This protein binds this small molecule.
Small molecule (SMILES): C/C=C/CCCO[C@@H]1O[C@H](CO)[C@H](O)[C@H](O)[C@H]1O[C@@H]1O[C@@H](C)[C@@H](O)[C@@H](O)[C@@H]1O

Sequence of chain 1.A:
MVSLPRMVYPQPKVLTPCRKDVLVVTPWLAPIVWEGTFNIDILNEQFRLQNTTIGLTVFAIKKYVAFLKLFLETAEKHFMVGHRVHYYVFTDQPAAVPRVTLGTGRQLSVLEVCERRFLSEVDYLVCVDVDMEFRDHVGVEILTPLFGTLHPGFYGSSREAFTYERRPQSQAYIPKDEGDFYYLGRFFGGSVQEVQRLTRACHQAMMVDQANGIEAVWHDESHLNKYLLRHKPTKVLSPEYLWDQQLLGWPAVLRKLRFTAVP

Binding-site contacts:
Ligand atom O6 contacts residue PHE174 of chain 1.A at 3.4 Å.
Ligand atom C3 contacts residue ASP264 of chain 1.A at 4.1 Å.
Ligand atom C1 contacts residue UDP1 of chain 1.G at 3.5 Å.
Ligand atom O3 contacts residue ASP264 of chain 1.A at 3.7 Å.
Ligand atom C6 contacts residue THR183 of chain 1.A at 3.4 Å.
Ligand atom C3 contacts residue TRP238 of chain 1.A at 3.8 Å (hydrophobic).
Ligand atom C2 contacts residue HIS171 of chain 1.A at 3.8 Å.
Ligand atom C6 contacts residue TYR202 of chain 1.A at 3.7 Å (hydrophobic).
Ligand atom C4 contacts residue TRP238 of chain 1.A at 3.6 Å (hydrophobic).
Ligand atom C4' contacts residue GLY173 of chain 1.A at 3.9 Å.
Ligand atom O4 contacts residue GLU241 of chain 1.A at 2.6 Å (salt-bridge).
Ligand atom C6 contacts residue PRO172 of chain 1.A at 3.9 Å (hydrophobic).
Ligand atom O1 contacts residue HIS171 of chain 1.A at 3.4 Å (h-bond).
Ligand atom O5 contacts residue PHE174 of chain 1.A at 3.8 Å.
Ligand atom C6 contacts residue TRP238 of chain 1.A at 3.4 Å (hydrophobic).
Ligand atom C5 contacts residue GLU241 of chain 1.A at 4.1 Å.
Ligand atom C1 contacts residue HIS171 of chain 1.A at 3.8 Å.
Ligand atom O2 contacts residue UDP1 of chain 1.G at 2.9 Å (h-bond).
Ligand atom C1 contacts residue ARG206 of chain 1.A at 3.9 Å.
Ligand atom O4 contacts residue ASP264 of chain 1.A at 2.6 Å (salt-bridge).
Ligand atom C2 contacts residue UDP1 of chain 1.G at 3.4 Å.
Ligand atom O3 contacts residue UDP1 of chain 1.G at 3.1 Å (h-bond).
Ligand atom C4 contacts residue ASP264 of chain 1.A at 3.2 Å.
Ligand atom C4 contacts residue HIS171 of chain 1.A at 3.9 Å.
Ligand atom C6 contacts residue HIS171 of chain 1.A at 4.1 Å.
Ligand atom C5 contacts residue HIS171 of chain 1.A at 3.9 Å.
Ligand atom O4 contacts residue HIS171 of chain 1.A at 2.9 Å.
Ligand atom C6 contacts residue PHE174 of chain 1.A at 4.0 Å (hydrophobic).
Ligand atom C3 contacts residue LEU267 of chain 1.A at 3.8 Å (hydrophobic).
Ligand atom C4 contacts residue GLU241 of chain 1.A at 3.4 Å.
Ligand atom O6 contacts residue THR183 of chain 1.A at 2.8 Å (h-bond).
Ligand atom O5 contacts residue HIS171 of chain 1.A at 3.2 Å.
Ligand atom C5 contacts residue TRP238 of chain 1.A at 3.6 Å (hydrophobic).
Ligand atom O3 contacts residue LEU267 of chain 1.A at 3.7 Å.
Ligand atom C6 contacts residue GLU241 of chain 1.A at 3.5 Å.
Ligand atom O5 contacts residue ARG206 of chain 1.A at 3.5 Å (salt-bridge).
Ligand atom O6 contacts residue TRP238 of chain 1.A at 3.3 Å (h-bond).
Ligand atom C4' contacts residue PHE174 of chain 1.A at 4.1 Å (hydrophobic).
Ligand atom O4 contacts residue ARG206 of chain 1.A at 3.8 Å.
Ligand atom C4 contacts residue LEU267 of chain 1.A at 3.5 Å (hydrophobic).